This protein binds this small molecule.
Small molecule (SMILES): O=C(CO)N[C@H]1[C@H]([C@H](O)[C@H](O)CO)O[C@@](O[C@H]2[C@@H](O)[C@@H](CO)OC(=O)[C@@H]2O)(C(=O)O)C[C@@H]1O

Sequence of chain 1.C:
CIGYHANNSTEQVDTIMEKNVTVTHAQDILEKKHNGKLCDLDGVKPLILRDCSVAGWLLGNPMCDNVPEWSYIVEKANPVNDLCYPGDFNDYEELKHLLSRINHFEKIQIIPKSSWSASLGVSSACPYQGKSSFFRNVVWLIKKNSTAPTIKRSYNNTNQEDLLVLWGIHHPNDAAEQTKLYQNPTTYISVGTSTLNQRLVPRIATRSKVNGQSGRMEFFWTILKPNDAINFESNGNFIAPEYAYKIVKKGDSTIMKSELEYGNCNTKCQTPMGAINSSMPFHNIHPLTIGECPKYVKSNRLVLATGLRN

Binding-site contacts:
Ligand atom O11 contacts residue SER136 of chain 1.C at 3.6 Å (h-bond).
Ligand atom C7 contacts residue LEU194 of chain 1.C at 4.2 Å (hydrophobic).
Ligand atom O1B contacts residue SER136 of chain 1.C at 3.8 Å.
Ligand atom O1A contacts residue SER137 of chain 1.C at 3.2 Å (h-bond).
Ligand atom O7 contacts residue LEU194 of chain 1.C at 3.6 Å.
Ligand atom C3 contacts residue GLN226 of chain 1.C at 4.2 Å.
Ligand atom C11 contacts residue TRP153 of chain 1.C at 4.2 Å (hydrophobic).
Ligand atom O2 contacts residue GLU190 of chain 1.C at 4.2 Å.
Ligand atom C7 contacts residue TRP153 of chain 1.C at 4.2 Å (hydrophobic).
Ligand atom O1B contacts residue GLN226 of chain 1.C at 2.6 Å (h-bond).
Ligand atom C5 contacts residue GLY225 of chain 1.C at 4.2 Å.
Ligand atom O1A contacts residue SER136 of chain 1.C at 4.0 Å.
Ligand atom C1 contacts residue GLN226 of chain 1.C at 3.1 Å.
Ligand atom C9 contacts residue LEU194 of chain 1.C at 3.6 Å (hydrophobic).
Ligand atom O1A contacts residue GLN226 of chain 1.C at 3.1 Å (h-bond).
Ligand atom C8 contacts residue TYR95 of chain 1.C at 3.7 Å (hydrophobic).
Ligand atom O11 contacts residue TRP153 of chain 1.C at 3.8 Å.
Ligand atom O9 contacts residue TYR95 of chain 1.C at 3.9 Å.
Ligand atom O8 contacts residue HIS183 of chain 1.C at 3.6 Å.
Ligand atom O11 contacts residue VAL135 of chain 1.C at 2.1 Å (h-bond).
Ligand atom O9 contacts residue HIS183 of chain 1.C at 3.4 Å.
Ligand atom O8 contacts residue GLN226 of chain 1.C at 3.8 Å.
Ligand atom C9 contacts residue HIS183 of chain 1.C at 3.2 Å.
Ligand atom O1B contacts residue TYR95 of chain 1.C at 3.9 Å.
Ligand atom O9 contacts residue ASN186 of chain 1.C at 3.6 Å (h-bond).
Ligand atom O11 contacts residue GLY134 of chain 1.C at 3.0 Å.
Ligand atom C9 contacts residue TYR95 of chain 1.C at 4.1 Å (hydrophobic).
Ligand atom N5 contacts residue VAL135 of chain 1.C at 4.1 Å.
Ligand atom C11 contacts residue ILE155 of chain 1.C at 3.6 Å (hydrophobic).
Ligand atom C11 contacts residue GLY134 of chain 1.C at 3.4 Å.
Ligand atom O8 contacts residue TYR95 of chain 1.C at 2.4 Å (h-bond).
Ligand atom C11 contacts residue VAL135 of chain 1.C at 3.3 Å (hydrophobic).
Ligand atom O9 contacts residue PRO185 of chain 1.C at 3.8 Å.
Ligand atom O10 contacts residue LEU194 of chain 1.C at 3.8 Å.
Ligand atom O7 contacts residue GLU190 of chain 1.C at 3.3 Å (salt-bridge).
Ligand atom C7 contacts residue GLU190 of chain 1.C at 3.9 Å.
Ligand atom C9 contacts residue GLU190 of chain 1.C at 3.0 Å.
Ligand atom C8 contacts residue HIS183 of chain 1.C at 4.1 Å.
Ligand atom C8 contacts residue GLU190 of chain 1.C at 3.2 Å.
Ligand atom O9 contacts residue GLU190 of chain 1.C at 3.1 Å (salt-bridge).